Sequence of chain 27.A:
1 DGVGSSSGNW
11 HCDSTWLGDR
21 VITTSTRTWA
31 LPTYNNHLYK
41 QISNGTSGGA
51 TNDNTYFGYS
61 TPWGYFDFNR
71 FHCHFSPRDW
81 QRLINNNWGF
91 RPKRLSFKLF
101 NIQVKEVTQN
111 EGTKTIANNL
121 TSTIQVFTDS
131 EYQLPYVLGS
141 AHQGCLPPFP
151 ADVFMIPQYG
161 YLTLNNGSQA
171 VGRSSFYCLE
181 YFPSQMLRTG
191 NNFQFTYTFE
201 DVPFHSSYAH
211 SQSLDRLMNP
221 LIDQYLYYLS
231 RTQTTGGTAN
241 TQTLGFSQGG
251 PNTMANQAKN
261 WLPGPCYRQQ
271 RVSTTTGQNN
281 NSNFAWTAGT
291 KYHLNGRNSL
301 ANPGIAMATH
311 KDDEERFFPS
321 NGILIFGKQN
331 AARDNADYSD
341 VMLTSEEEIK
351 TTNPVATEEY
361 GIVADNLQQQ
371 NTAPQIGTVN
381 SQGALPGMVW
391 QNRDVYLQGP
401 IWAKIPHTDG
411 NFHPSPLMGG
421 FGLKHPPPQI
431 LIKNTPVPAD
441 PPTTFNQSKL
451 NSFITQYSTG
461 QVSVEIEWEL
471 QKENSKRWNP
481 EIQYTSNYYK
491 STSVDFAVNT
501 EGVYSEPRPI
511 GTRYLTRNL

Sequence of chain 17.A:
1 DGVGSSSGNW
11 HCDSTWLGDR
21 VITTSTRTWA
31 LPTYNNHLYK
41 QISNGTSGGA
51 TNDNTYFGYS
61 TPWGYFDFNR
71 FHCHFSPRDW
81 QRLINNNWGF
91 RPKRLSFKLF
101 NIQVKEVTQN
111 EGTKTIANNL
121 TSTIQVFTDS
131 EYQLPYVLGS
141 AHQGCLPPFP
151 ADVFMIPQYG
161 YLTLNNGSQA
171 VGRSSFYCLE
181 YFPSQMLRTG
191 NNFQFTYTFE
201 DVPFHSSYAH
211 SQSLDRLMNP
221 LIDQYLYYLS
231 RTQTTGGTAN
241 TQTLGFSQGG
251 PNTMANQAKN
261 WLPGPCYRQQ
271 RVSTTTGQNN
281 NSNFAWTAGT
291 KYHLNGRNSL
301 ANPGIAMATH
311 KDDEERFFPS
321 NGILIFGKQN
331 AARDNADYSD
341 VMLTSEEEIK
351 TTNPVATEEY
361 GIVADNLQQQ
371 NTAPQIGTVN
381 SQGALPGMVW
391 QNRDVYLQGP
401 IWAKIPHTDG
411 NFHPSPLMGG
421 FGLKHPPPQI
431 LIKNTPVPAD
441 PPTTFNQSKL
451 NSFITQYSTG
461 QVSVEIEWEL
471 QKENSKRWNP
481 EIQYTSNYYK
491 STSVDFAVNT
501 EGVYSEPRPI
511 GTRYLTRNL

Binding-site contacts:
Ligand atom N3 contacts residue ASP201 of chain 17.A at 4.1 Å.
Ligand atom C2 contacts residue GLY422 of chain 17.A at 3.3 Å.
Ligand atom N6 contacts residue PHE421 of chain 17.A at 3.9 Å.
Ligand atom N3 contacts residue PRO414 of chain 17.A at 4.2 Å.
Ligand atom C2' contacts residue PRO414 of chain 17.A at 3.8 Å (hydrophobic).
Ligand atom C6 contacts residue PRO203 of chain 17.A at 4.0 Å (hydrophobic).
Ligand atom C5 contacts residue SER415 of chain 17.A at 4.1 Å.
Ligand atom C6 contacts residue SER415 of chain 17.A at 4.1 Å.
Ligand atom C5 contacts residue PRO203 of chain 17.A at 4.0 Å (hydrophobic).
Ligand atom C2' contacts residue PRO203 of chain 17.A at 3.3 Å (hydrophobic).
Ligand atom C1' contacts residue PRO203 of chain 17.A at 4.1 Å (hydrophobic).
Ligand atom N4 contacts residue VAL202 of chain 17.A at 2.9 Å (h-bond).
Ligand atom C4 contacts residue VAL202 of chain 17.A at 3.7 Å (hydrophobic).
Ligand atom C4 contacts residue ASP201 of chain 17.A at 3.7 Å.
Ligand atom C2 contacts residue VAL202 of chain 17.A at 4.2 Å (hydrophobic).
Ligand atom N6 contacts residue GLY420 of chain 17.A at 3.7 Å.
Ligand atom C5 contacts residue ASP201 of chain 17.A at 4.1 Å.
Ligand atom N7 contacts residue HIS413 of chain 17.A at 4.1 Å.
Ligand atom C6 contacts residue VAL202 of chain 17.A at 4.2 Å (hydrophobic).
Ligand atom C6 contacts residue GLY422 of chain 17.A at 3.8 Å.
Ligand atom C2 contacts residue PRO203 of chain 17.A at 3.9 Å (hydrophobic).
Ligand atom N7 contacts residue PRO203 of chain 17.A at 4.2 Å.
Ligand atom N7 contacts residue SER415 of chain 17.A at 4.0 Å.
Ligand atom C5 contacts residue ARG91 of chain 17.A at 4.1 Å.
Ligand atom C5 contacts residue VAL202 of chain 17.A at 3.6 Å (hydrophobic).
Ligand atom C4 contacts residue PRO203 of chain 17.A at 4.1 Å (hydrophobic).
Ligand atom N6 contacts residue GLY422 of chain 17.A at 3.4 Å (h-bond).
Ligand atom N6 contacts residue SER415 of chain 17.A at 3.6 Å.
Ligand atom N7 contacts residue ASN392 of chain 17.A at 4.2 Å.
Ligand atom N1 contacts residue PRO203 of chain 17.A at 3.8 Å.
Ligand atom C6 contacts residue PRO203 of chain 17.A at 4.0 Å (hydrophobic).
Ligand atom C4 contacts residue PRO203 of chain 17.A at 4.2 Å (hydrophobic).
Ligand atom N1 contacts residue GLY422 of chain 17.A at 3.0 Å (h-bond).
Ligand atom C8 contacts residue HIS413 of chain 17.A at 3.8 Å.
Ligand atom C2' contacts residue HIS413 of chain 17.A at 3.8 Å.
Ligand atom N1 contacts residue VAL202 of chain 17.A at 3.6 Å.
Ligand atom C5 contacts residue PRO203 of chain 17.A at 3.9 Å (hydrophobic).
Ligand atom N1 contacts residue PRO203 of chain 17.A at 4.2 Å.
Ligand atom N4 contacts residue ASP201 of chain 17.A at 2.5 Å.
Ligand atom OP2 contacts residue ASP409 of chain 27.A at 3.2 Å (salt-bridge).

A small-molecule ligand and the protein it binds are described below.
Small molecule (SMILES): Nc1ccn([C@H]2C[C@H](O[P](=O)(O)OC[C@H]3O[C@@H](n4cnc5c(N)ncnc54)C[C@@H]3O)[C@@H](COP(=O)(O)O)O2)c(=O)n1